The protein below binds the small molecule below.
Small molecule (SMILES): NC(=[NH2+])NCCC[C@H](NC(=O)CNC(=O)[C@@H](N)CCC(=O)O)[C@H](O)CCl

Binding-site contacts:
Ligand atom CG1 contacts residue SER224 of chain 1.D at 3.7 Å.
Ligand atom CB1 contacts residue SER224 of chain 1.D at 2.8 Å.
Ligand atom CA2 contacts residue SER224 of chain 1.D at 2.4 Å.
Ligand atom CA1 contacts residue TRP244 of chain 1.D at 3.8 Å (hydrophobic).
Ligand atom C2 contacts residue HIS74 of chain 1.D at 2.7 Å.
Ligand atom NH1 contacts residue GLY247 of chain 1.D at 2.7 Å (h-bond).
Ligand atom CA1 contacts residue SER243 of chain 1.D at 3.7 Å.
Ligand atom CG1 contacts residue SER243 of chain 1.D at 3.3 Å.
Ligand atom CA2 contacts residue SER243 of chain 1.D at 3.7 Å.
Ligand atom N contacts residue GLY245 of chain 1.D at 3.1 Å (h-bond).
Ligand atom N2 contacts residue SER224 of chain 1.D at 3.1 Å (h-bond).
Ligand atom C3 contacts residue HIS74 of chain 1.D at 1.3 Å.
Ligand atom N contacts residue GLN117 of chain 1.D at 3.5 Å (h-bond).
Ligand atom NE contacts residue SER219 of chain 1.D at 3.6 Å (h-bond).
Ligand atom CB1 contacts residue GLN221 of chain 1.D at 3.6 Å.
Ligand atom NH2 contacts residue GLY255 of chain 1.D at 3.4 Å.
Ligand atom CZ contacts residue SER219 of chain 1.D at 3.3 Å.
Ligand atom NH1 contacts residue GLY245 of chain 1.D at 3.6 Å.
Ligand atom O2 contacts residue GLY222 of chain 1.D at 2.8 Å (h-bond).
Ligand atom CZ contacts residue TRP244 of chain 1.D at 3.8 Å (hydrophobic).
Ligand atom C1 contacts residue HIS74 of chain 1.D at 3.6 Å.
Ligand atom C3 contacts residue SER224 of chain 1.D at 2.2 Å.
Ligand atom O1 contacts residue GLN221 of chain 1.D at 3.1 Å (h-bond).
Ligand atom O contacts residue GLY245 of chain 1.D at 3.0 Å (h-bond).
Ligand atom O2 contacts residue GLN221 of chain 1.D at 3.5 Å.
Ligand atom O2 contacts residue SER224 of chain 1.D at 2.5 Å (h-bond).
Ligand atom C contacts residue GLY245 of chain 1.D at 3.7 Å.
Ligand atom NH2 contacts residue ASP218 of chain 1.D at 3.0 Å (salt-bridge).
Ligand atom CA contacts residue GLY245 of chain 1.D at 3.6 Å.
Ligand atom N2 contacts residue HIS74 of chain 1.D at 3.0 Å (h-bond).
Ligand atom N2 contacts residue SER243 of chain 1.D at 2.8 Å (h-bond).
Ligand atom O contacts residue TRP244 of chain 1.D at 3.4 Å.
Ligand atom C1 contacts residue SER243 of chain 1.D at 3.7 Å.
Ligand atom CB1 contacts residue CYS220 of chain 1.D at 3.3 Å (hydrophobic).
Ligand atom NH2 contacts residue SER219 of chain 1.D at 3.0 Å (h-bond).
Ligand atom CB contacts residue GLY245 of chain 1.D at 3.5 Å.
Ligand atom CA2 contacts residue HIS74 of chain 1.D at 3.4 Å.
Ligand atom C2 contacts residue SER224 of chain 1.D at 1.4 Å.
Ligand atom CD1 contacts residue GLN221 of chain 1.D at 3.6 Å.
Ligand atom OE2 contacts residue GLN221 of chain 1.D at 3.5 Å.

Sequence of chain 1.D:
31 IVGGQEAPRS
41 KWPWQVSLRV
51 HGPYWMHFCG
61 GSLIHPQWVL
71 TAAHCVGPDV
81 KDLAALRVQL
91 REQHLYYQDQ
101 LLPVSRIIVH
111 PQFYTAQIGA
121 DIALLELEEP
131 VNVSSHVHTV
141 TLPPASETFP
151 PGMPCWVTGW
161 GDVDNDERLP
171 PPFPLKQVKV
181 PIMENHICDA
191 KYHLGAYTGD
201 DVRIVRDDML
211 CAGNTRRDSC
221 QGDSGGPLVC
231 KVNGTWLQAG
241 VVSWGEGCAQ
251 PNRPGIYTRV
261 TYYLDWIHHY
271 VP